Binding-site contacts:
Ligand atom O7 contacts residue ASN346 of chain 1.E at 3.7 Å.
Ligand atom O5 contacts residue CYS413 of chain 1.E at 4.5 Å.
Ligand atom C7 contacts residue VAL414 of chain 1.E at 4.3 Å (hydrophobic).
Ligand atom N2 contacts residue SER415 of chain 1.E at 3.4 Å (h-bond).
Ligand atom O7 contacts residue PRO182 of chain 1.E at 4.2 Å.
Ligand atom O5 contacts residue ASN232 of chain 1.E at 2.3 Å (h-bond).
Ligand atom O6 contacts residue ARG412 of chain 1.E at 4.3 Å.
Ligand atom C4 contacts residue ASN232 of chain 1.E at 4.2 Å.
Ligand atom O4 contacts residue VAL414 of chain 1.E at 3.8 Å.
Ligand atom O7 contacts residue VAL224 of chain 1.E at 4.2 Å.
Ligand atom C3 contacts residue ASN232 of chain 1.E at 3.8 Å.
Ligand atom C1 contacts residue SER415 of chain 1.E at 4.0 Å.
Ligand atom C5 contacts residue NAG1 of chain 1.YA at 3.9 Å.
Ligand atom C7 contacts residue SER415 of chain 1.E at 4.3 Å.
Ligand atom C8 contacts residue VAL224 of chain 1.E at 3.7 Å (hydrophobic).
Ligand atom N2 contacts residue ASN232 of chain 1.E at 2.8 Å (h-bond).
Ligand atom C6 contacts residue GLY348 of chain 1.E at 4.1 Å.
Ligand atom C6 contacts residue NAG1 of chain 1.YA at 3.6 Å.
Ligand atom C3 contacts residue SER415 of chain 1.E at 3.8 Å.
Ligand atom O3 contacts residue CYS413 of chain 1.E at 3.9 Å.
Ligand atom C4 contacts residue VAL414 of chain 1.E at 4.0 Å (hydrophobic).
Ligand atom C1 contacts residue ASN232 of chain 1.E at 1.4 Å.
Ligand atom C5 contacts residue VAL414 of chain 1.E at 3.6 Å (hydrophobic).
Ligand atom C8 contacts residue LEU231 of chain 1.E at 3.7 Å (hydrophobic).
Ligand atom O6 contacts residue GLY348 of chain 1.E at 4.0 Å.
Ligand atom O5 contacts residue VAL414 of chain 1.E at 4.5 Å.
Ligand atom C8 contacts residue ASN346 of chain 1.E at 4.1 Å.
Ligand atom C8 contacts residue SER415 of chain 1.E at 4.4 Å.
Ligand atom C2 contacts residue ASN232 of chain 1.E at 2.5 Å.
Ligand atom C2 contacts residue SER415 of chain 1.E at 3.9 Å.
Ligand atom C8 contacts residue ASN232 of chain 1.E at 4.1 Å.
Ligand atom C1 contacts residue VAL414 of chain 1.E at 4.4 Å (hydrophobic).
Ligand atom C7 contacts residue VAL224 of chain 1.E at 4.1 Å (hydrophobic).
Ligand atom O7 contacts residue VAL414 of chain 1.E at 3.5 Å.
Ligand atom C7 contacts residue ASN232 of chain 1.E at 3.8 Å.
Ligand atom O5 contacts residue NAG1 of chain 1.YA at 3.8 Å.
Ligand atom C5 contacts residue ASN232 of chain 1.E at 3.6 Å.
Ligand atom C3 contacts residue VAL414 of chain 1.E at 4.0 Å (hydrophobic).
Ligand atom C7 contacts residue ASN346 of chain 1.E at 4.3 Å.

A protein and the small-molecule ligand that binds it are described below.
Small molecule (SMILES): CC(=O)N[C@H]1[C@H](O[C@H]2[C@H](O)[C@@H](NC(C)=O)CO[C@@H]2CO)O[C@H](CO)[C@@H](O[C@@H]2O[C@H](CO)[C@@H](O)[C@H](O)[C@@H]2O)[C@@H]1O

Sequence of chain 1.E:
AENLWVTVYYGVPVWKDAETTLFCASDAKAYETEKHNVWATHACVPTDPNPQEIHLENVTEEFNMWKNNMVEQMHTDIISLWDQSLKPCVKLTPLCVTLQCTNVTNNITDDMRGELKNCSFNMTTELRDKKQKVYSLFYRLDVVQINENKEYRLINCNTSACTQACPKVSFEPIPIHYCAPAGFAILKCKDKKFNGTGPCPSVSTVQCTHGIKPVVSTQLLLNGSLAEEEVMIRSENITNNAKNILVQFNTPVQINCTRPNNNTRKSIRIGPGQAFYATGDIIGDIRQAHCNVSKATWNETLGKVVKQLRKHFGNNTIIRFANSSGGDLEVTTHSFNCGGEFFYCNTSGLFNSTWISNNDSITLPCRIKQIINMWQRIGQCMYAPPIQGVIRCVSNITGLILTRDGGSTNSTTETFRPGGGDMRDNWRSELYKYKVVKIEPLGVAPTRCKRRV